Sequence of chain 46.A:
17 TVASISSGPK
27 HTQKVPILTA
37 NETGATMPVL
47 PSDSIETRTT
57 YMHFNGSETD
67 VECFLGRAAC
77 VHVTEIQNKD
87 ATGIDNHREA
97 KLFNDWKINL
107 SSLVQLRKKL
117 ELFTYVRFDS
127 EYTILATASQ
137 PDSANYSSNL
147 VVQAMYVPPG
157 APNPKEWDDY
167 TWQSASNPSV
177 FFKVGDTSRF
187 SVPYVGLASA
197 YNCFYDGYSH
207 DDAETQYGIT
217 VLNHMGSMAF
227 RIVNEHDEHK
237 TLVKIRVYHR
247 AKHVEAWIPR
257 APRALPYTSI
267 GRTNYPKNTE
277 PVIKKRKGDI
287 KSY

Binding-site contacts:
Ligand atom C4A contacts residue ASN219 of chain 46.A at 3.9 Å.
Ligand atom C31 contacts residue VAL176 of chain 46.A at 3.3 Å (hydrophobic).
Ligand atom O1 contacts residue ALA24 of chain 46.C at 3.6 Å.
Ligand atom C4 contacts residue MET224 of chain 46.A at 4.0 Å (hydrophobic).
Ligand atom C4C contacts residue VAL188 of chain 46.A at 3.9 Å (hydrophobic).
Ligand atom C6C contacts residue VAL191 of chain 46.A at 3.5 Å (hydrophobic).
Ligand atom C4A contacts residue ASN198 of chain 46.A at 4.0 Å.
Ligand atom C5C contacts residue TYR128 of chain 46.A at 3.6 Å (hydrophobic).
Ligand atom O1 contacts residue PHE186 of chain 46.A at 3.7 Å.
Ligand atom C3C contacts residue VAL188 of chain 46.A at 3.2 Å (hydrophobic).
Ligand atom C31 contacts residue SER175 of chain 46.A at 3.6 Å.
Ligand atom C2C contacts residue TYR152 of chain 46.A at 4.0 Å (hydrophobic).
Ligand atom O1 contacts residue VAL188 of chain 46.A at 3.8 Å.
Ligand atom N2 contacts residue PHE186 of chain 46.A at 3.9 Å.
Ligand atom O1 contacts residue TYR152 of chain 46.A at 4.0 Å.
Ligand atom C4 contacts residue PHE186 of chain 46.A at 3.5 Å (hydrophobic).
Ligand atom O1B contacts residue MET221 of chain 46.A at 3.7 Å.
Ligand atom C5A contacts residue CYS199 of chain 46.A at 3.9 Å (hydrophobic).
Ligand atom C1C contacts residue MET224 of chain 46.A at 3.4 Å (hydrophobic).
Ligand atom C3 contacts residue PHE186 of chain 46.A at 3.8 Å (hydrophobic).
Ligand atom C4 contacts residue TYR152 of chain 46.A at 3.9 Å (hydrophobic).
Ligand atom C5 contacts residue PHE186 of chain 46.A at 3.7 Å (hydrophobic).
Ligand atom C1B contacts residue MET221 of chain 46.A at 3.7 Å (hydrophobic).
Ligand atom C5C contacts residue ILE104 of chain 46.A at 4.0 Å (hydrophobic).
Ligand atom C6B contacts residue TYR197 of chain 46.A at 3.5 Å (hydrophobic).
Ligand atom C7C contacts residue TYR128 of chain 46.A at 3.7 Å (hydrophobic).
Ligand atom C4A contacts residue ILE215 of chain 46.A at 3.9 Å (hydrophobic).
Ligand atom C31 contacts residue PRO174 of chain 46.A at 3.4 Å (hydrophobic).
Ligand atom C2C contacts residue VAL188 of chain 46.A at 3.4 Å (hydrophobic).
Ligand atom N2 contacts residue PRO174 of chain 46.A at 3.9 Å.
Ligand atom C5B contacts residue TYR197 of chain 46.A at 3.7 Å (hydrophobic).
Ligand atom C3 contacts residue PRO174 of chain 46.A at 3.8 Å (hydrophobic).
Ligand atom C2B contacts residue MET221 of chain 46.A at 3.6 Å (hydrophobic).
Ligand atom C5 contacts residue MET224 of chain 46.A at 4.0 Å (hydrophobic).
Ligand atom C5B contacts residue LEU106 of chain 46.A at 4.0 Å (hydrophobic).
Ligand atom C5 contacts residue TYR152 of chain 46.A at 3.8 Å (hydrophobic).
Ligand atom N3A contacts residue ASN219 of chain 46.A at 3.8 Å.
Ligand atom C31 contacts residue ALA150 of chain 46.A at 3.8 Å (hydrophobic).
Ligand atom CM2 contacts residue LEU116 of chain 46.A at 3.6 Å (hydrophobic).
Ligand atom N2 contacts residue ALA24 of chain 46.C at 3.3 Å.

The protein below binds the small molecule below.
Small molecule (SMILES): CC[C@H]1COC(c2ccc(OCCCCCCCc3cc(C)no3)cc2)=N1

Sequence of chain 46.C:
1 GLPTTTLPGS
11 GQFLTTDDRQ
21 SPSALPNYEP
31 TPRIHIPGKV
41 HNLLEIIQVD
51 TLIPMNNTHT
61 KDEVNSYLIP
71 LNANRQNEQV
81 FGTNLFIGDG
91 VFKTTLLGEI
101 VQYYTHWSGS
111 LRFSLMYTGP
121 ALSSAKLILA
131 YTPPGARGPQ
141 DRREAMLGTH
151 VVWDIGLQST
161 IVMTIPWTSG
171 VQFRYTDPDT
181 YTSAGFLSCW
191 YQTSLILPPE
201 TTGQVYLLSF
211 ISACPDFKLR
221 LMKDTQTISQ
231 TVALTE